Sequence of chain 1.F:
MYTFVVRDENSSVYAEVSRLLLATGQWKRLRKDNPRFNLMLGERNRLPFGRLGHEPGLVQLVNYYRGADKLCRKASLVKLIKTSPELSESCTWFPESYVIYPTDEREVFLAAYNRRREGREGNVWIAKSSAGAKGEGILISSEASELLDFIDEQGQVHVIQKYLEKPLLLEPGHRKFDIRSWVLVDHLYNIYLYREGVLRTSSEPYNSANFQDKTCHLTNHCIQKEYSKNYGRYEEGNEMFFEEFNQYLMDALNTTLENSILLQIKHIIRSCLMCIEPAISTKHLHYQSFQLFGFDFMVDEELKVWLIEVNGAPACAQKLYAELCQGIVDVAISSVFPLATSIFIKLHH

Binding-site contacts:
Ligand atom C3' contacts residue THR241 of chain 1.F at 3.6 Å.
Ligand atom N3 contacts residue MET320 of chain 1.F at 3.3 Å (h-bond).
Ligand atom O5' contacts residue LYS150 of chain 1.F at 3.6 Å.
Ligand atom O1G contacts residue MG1 of chain 1.Y at 3.3 Å.
Ligand atom O1G contacts residue ASN333 of chain 1.F at 3.2 Å (h-bond).
Ligand atom C8 contacts residue LYS150 of chain 1.F at 3.1 Å.
Ligand atom C3B contacts residue ASN242 of chain 1.F at 3.5 Å.
Ligand atom N3 contacts residue LYS198 of chain 1.F at 3.0 Å (salt-bridge).
Ligand atom O3G contacts residue ARG202 of chain 1.F at 3.8 Å.
Ligand atom N3 contacts residue TYR185 of chain 1.F at 3.5 Å.
Ligand atom O2B contacts residue GLU331 of chain 1.F at 2.6 Å (salt-bridge).
Ligand atom O1A contacts residue GLU331 of chain 1.F at 3.3 Å (salt-bridge).
Ligand atom N6 contacts residue TYR185 of chain 1.F at 3.6 Å.
Ligand atom C2 contacts residue MET320 of chain 1.F at 3.5 Å (hydrophobic).
Ligand atom O2B contacts residue LYS74 of chain 1.F at 2.9 Å (salt-bridge).
Ligand atom O3' contacts residue ASP200 of chain 1.F at 3.5 Å (salt-bridge).
Ligand atom C2 contacts residue LYS198 of chain 1.F at 3.2 Å.
Ligand atom O2A contacts residue GLU331 of chain 1.F at 3.8 Å.
Ligand atom O2G contacts residue ARG222 of chain 1.F at 3.4 Å (salt-bridge).
Ligand atom O2G contacts residue ARG202 of chain 1.F at 3.8 Å.
Ligand atom O2' contacts residue THR241 of chain 1.F at 3.4 Å (h-bond).
Ligand atom C2 contacts residue LEU186 of chain 1.F at 3.6 Å (hydrophobic).
Ligand atom PB contacts residue GLU331 of chain 1.F at 3.7 Å.
Ligand atom O1B contacts residue MG1 of chain 1.Y at 3.7 Å.
Ligand atom PG contacts residue GLU331 of chain 1.F at 3.5 Å.
Ligand atom N1 contacts residue LEU186 of chain 1.F at 3.0 Å (h-bond).
Ligand atom N1 contacts residue TYR185 of chain 1.F at 3.5 Å.
Ligand atom O3' contacts residue THR241 of chain 1.F at 2.2 Å (h-bond).
Ligand atom O3G contacts residue GLU331 of chain 1.F at 2.5 Å (salt-bridge).
Ligand atom C2 contacts residue TYR185 of chain 1.F at 3.4 Å (hydrophobic).
Ligand atom N6 contacts residue LYS184 of chain 1.F at 2.7 Å (salt-bridge).
Ligand atom N7 contacts residue LYS150 of chain 1.F at 3.3 Å (salt-bridge).
Ligand atom O1G contacts residue GLU331 of chain 1.F at 3.5 Å (salt-bridge).
Ligand atom O2A contacts residue LYS150 of chain 1.F at 2.8 Å (salt-bridge).
Ligand atom PB contacts residue MG1 of chain 1.Y at 3.7 Å.
Ligand atom O3G contacts residue ASP318 of chain 1.F at 2.9 Å (salt-bridge).
Ligand atom O2B contacts residue MG1 of chain 1.Y at 2.6 Å.
Ligand atom N6 contacts residue GLN183 of chain 1.F at 3.5 Å (h-bond).
Ligand atom N7 contacts residue GLN183 of chain 1.F at 3.7 Å.
Ligand atom O2A contacts residue LYS74 of chain 1.F at 3.3 Å (salt-bridge).

This small molecule binds to this protein.
Small molecule (SMILES): Nc1ncnc2c1ncn2[C@@H]1O[C@H](CO[P](=O)(O)O[P](=O)(O)CP(=O)(O)O)[C@@H](O)[C@H]1O